Sequence of chain 2.A:
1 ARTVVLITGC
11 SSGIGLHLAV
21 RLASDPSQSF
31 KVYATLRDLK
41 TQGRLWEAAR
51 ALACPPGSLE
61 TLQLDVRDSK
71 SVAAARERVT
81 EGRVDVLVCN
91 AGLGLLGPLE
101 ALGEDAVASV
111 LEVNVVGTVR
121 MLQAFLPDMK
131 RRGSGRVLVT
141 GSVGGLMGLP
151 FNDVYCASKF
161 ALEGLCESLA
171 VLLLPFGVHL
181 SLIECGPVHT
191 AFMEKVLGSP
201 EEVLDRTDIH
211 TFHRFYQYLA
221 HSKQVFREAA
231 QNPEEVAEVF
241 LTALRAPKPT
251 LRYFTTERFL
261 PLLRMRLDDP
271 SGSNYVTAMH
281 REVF

The protein below binds the small molecule below.
Small molecule (SMILES): C[C@]12CC[C@@H]3c4ccc(O)cc4CC[C@H]3[C@@H]1CC[C@@H]2O

Binding-site contacts:
Ligand atom C6 contacts residue TYR218 of chain 2.A at 3.6 Å (hydrophobic).
Ligand atom C7 contacts residue TYR218 of chain 2.A at 4.0 Å (hydrophobic).
Ligand atom C17 contacts residue GLY186 of chain 2.A at 4.0 Å.
Ligand atom C4 contacts residue VAL225 of chain 2.A at 4.1 Å (hydrophobic).
Ligand atom C12 contacts residue GLY186 of chain 2.A at 3.8 Å.
Ligand atom O3 contacts residue MET279 of chain 2.A at 4.2 Å.
Ligand atom C16 contacts residue TYR155 of chain 2.A at 4.3 Å (hydrophobic).
Ligand atom C18 contacts residue GLY144 of chain 2.A at 3.9 Å.
Ligand atom O17 contacts residue GLY186 of chain 2.A at 3.9 Å.
Ligand atom C7 contacts residue SER222 of chain 2.A at 4.1 Å.
Ligand atom C2 contacts residue LEU149 of chain 2.A at 4.2 Å (hydrophobic).
Ligand atom C3 contacts residue HIS221 of chain 2.A at 3.8 Å.
Ligand atom C10 contacts residue VAL225 of chain 2.A at 4.3 Å (hydrophobic).
Ligand atom O17 contacts residue CYS185 of chain 2.A at 4.2 Å.
Ligand atom C12 contacts residue PRO187 of chain 2.A at 3.9 Å (hydrophobic).
Ligand atom C17 contacts residue SER142 of chain 2.A at 4.1 Å.
Ligand atom C5 contacts residue VAL225 of chain 2.A at 4.3 Å (hydrophobic).
Ligand atom C14 contacts residue MET193 of chain 2.A at 4.3 Å (hydrophobic).
Ligand atom C4 contacts residue HIS221 of chain 2.A at 3.5 Å.
Ligand atom C15 contacts residue MET193 of chain 2.A at 3.8 Å (hydrophobic).
Ligand atom C12 contacts residue SER142 of chain 2.A at 4.3 Å.
Ligand atom O17 contacts residue TYR155 of chain 2.A at 3.6 Å (h-bond).
Ligand atom C1 contacts residue PHE259 of chain 2.A at 3.2 Å (hydrophobic).
Ligand atom C12 contacts residue CYS185 of chain 2.A at 4.2 Å (hydrophobic).
Ligand atom C8 contacts residue LEU149 of chain 2.A at 4.0 Å (hydrophobic).
Ligand atom C18 contacts residue SER142 of chain 2.A at 3.2 Å.
Ligand atom O3 contacts residue GLU282 of chain 2.A at 2.8 Å (salt-bridge).
Ligand atom O3 contacts residue HIS221 of chain 2.A at 3.1 Å.
Ligand atom C6 contacts residue SER222 of chain 2.A at 4.1 Å.
Ligand atom C10 contacts residue PHE259 of chain 2.A at 4.2 Å (hydrophobic).
Ligand atom C11 contacts residue PRO187 of chain 2.A at 4.3 Å (hydrophobic).
Ligand atom C12 contacts residue VAL143 of chain 2.A at 3.5 Å (hydrophobic).
Ligand atom C16 contacts residue MET193 of chain 2.A at 4.1 Å (hydrophobic).
Ligand atom C13 contacts residue SER142 of chain 2.A at 4.0 Å.
Ligand atom C3 contacts residue GLU282 of chain 2.A at 4.1 Å.
Ligand atom C18 contacts residue TYR155 of chain 2.A at 3.9 Å (hydrophobic).
Ligand atom O17 contacts residue SER142 of chain 2.A at 3.2 Å (h-bond).
Ligand atom C18 contacts residue LEU149 of chain 2.A at 3.7 Å (hydrophobic).
Ligand atom C2 contacts residue PHE259 of chain 2.A at 3.4 Å (hydrophobic).
Ligand atom C11 contacts residue VAL143 of chain 2.A at 3.2 Å (hydrophobic).